Sequence of chain 1.A:
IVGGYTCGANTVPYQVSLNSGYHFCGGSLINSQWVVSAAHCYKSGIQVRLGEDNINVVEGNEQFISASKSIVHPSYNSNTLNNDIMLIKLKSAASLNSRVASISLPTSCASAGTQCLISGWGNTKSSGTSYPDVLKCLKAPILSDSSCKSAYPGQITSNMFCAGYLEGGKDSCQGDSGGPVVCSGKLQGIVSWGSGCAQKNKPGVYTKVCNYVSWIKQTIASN

Binding-site contacts:
Ligand atom N23 contacts residue HIS40 of chain 1.A at 3.9 Å.
Ligand atom C24 contacts residue SER177 of chain 1.A at 3.2 Å.
Ligand atom C30 contacts residue TRP193 of chain 1.A at 3.8 Å (hydrophobic).
Ligand atom N23 contacts residue SER177 of chain 1.A at 3.5 Å (h-bond).
Ligand atom N46 contacts residue ASP171 of chain 1.A at 2.6 Å (salt-bridge).
Ligand atom C30 contacts residue GLY194 of chain 1.A at 3.8 Å.
Ligand atom C9 contacts residue ASP171 of chain 1.A at 3.3 Å.
Ligand atom N47 contacts residue ASP171 of chain 1.A at 2.6 Å (salt-bridge).
Ligand atom C24 contacts residue GLN174 of chain 1.A at 3.7 Å.
Ligand atom N47 contacts residue SER172 of chain 1.A at 3.0 Å (h-bond).
Ligand atom C48 contacts residue THR80 of chain 1.A at 3.7 Å.
Ligand atom N47 contacts residue GLY204 of chain 1.A at 3.3 Å.
Ligand atom C29 contacts residue GLY196 of chain 1.A at 3.7 Å.
Ligand atom C29 contacts residue GLY194 of chain 1.A at 3.4 Å.
Ligand atom C26 contacts residue VAL191 of chain 1.A at 3.6 Å (hydrophobic).
Ligand atom C47 contacts residue ASN79 of chain 1.A at 3.0 Å.
Ligand atom C27 contacts residue SER172 of chain 1.A at 3.5 Å.
Ligand atom O22 contacts residue GLN174 of chain 1.A at 2.8 Å (h-bond).
Ligand atom C30 contacts residue GLN174 of chain 1.A at 3.7 Å.
Ligand atom N46 contacts residue CYS197 of chain 1.A at 3.7 Å.
Ligand atom C49 contacts residue TRP193 of chain 1.A at 3.7 Å (hydrophobic).
Ligand atom O32 contacts residue TRP193 of chain 1.A at 3.3 Å.
Ligand atom O32 contacts residue GLY194 of chain 1.A at 3.7 Å.
Ligand atom C7 contacts residue GLN174 of chain 1.A at 3.8 Å.
Ligand atom C1 contacts residue SER192 of chain 1.A at 3.8 Å.
Ligand atom N46 contacts residue SER172 of chain 1.A at 3.1 Å (h-bond).
Ligand atom N46 contacts residue GLY196 of chain 1.A at 2.9 Å (h-bond).
Ligand atom C28 contacts residue SER172 of chain 1.A at 3.6 Å.
Ligand atom C26 contacts residue CYS173 of chain 1.A at 3.5 Å (hydrophobic).
Ligand atom C27 contacts residue CYS173 of chain 1.A at 3.6 Å (hydrophobic).
Ligand atom C24 contacts residue SER192 of chain 1.A at 3.7 Å.
Ligand atom C7 contacts residue SER192 of chain 1.A at 3.7 Å.
Ligand atom C28 contacts residue TRP193 of chain 1.A at 3.7 Å (hydrophobic).
Ligand atom C48 contacts residue ASN79 of chain 1.A at 3.8 Å.
Ligand atom N23 contacts residue SER192 of chain 1.A at 2.9 Å (h-bond).
Ligand atom C29 contacts residue TRP193 of chain 1.A at 3.5 Å (hydrophobic).
Ligand atom C2 contacts residue HIS40 of chain 1.A at 3.6 Å.
Ligand atom C9 contacts residue TRP193 of chain 1.A at 3.9 Å (hydrophobic).
Ligand atom C27 contacts residue VAL191 of chain 1.A at 3.9 Å (hydrophobic).
Ligand atom C9 contacts residue SER172 of chain 1.A at 3.0 Å.

A protein and the small-molecule ligand that binds it are described below.
Small molecule (SMILES): [H]/N=C(/N)c1ccc(CNC(=O)[C@@H]2CCCN2C(=O)CCC2CCCC2)cc1